Sequence of chain 1.A:
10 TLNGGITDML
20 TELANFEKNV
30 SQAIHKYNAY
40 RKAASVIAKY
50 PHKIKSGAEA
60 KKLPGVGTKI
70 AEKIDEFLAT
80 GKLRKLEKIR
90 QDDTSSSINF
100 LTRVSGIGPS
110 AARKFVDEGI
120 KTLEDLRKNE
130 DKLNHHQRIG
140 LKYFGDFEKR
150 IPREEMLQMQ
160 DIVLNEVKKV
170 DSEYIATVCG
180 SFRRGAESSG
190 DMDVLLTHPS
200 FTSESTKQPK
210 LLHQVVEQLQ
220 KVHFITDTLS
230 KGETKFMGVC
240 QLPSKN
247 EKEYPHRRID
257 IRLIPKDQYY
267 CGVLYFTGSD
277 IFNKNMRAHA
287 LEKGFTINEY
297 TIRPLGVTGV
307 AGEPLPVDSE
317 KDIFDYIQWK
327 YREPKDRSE

The small molecule below binds the protein below.
Small molecule (SMILES): Nc1ncnc2c1ncn2[C@H]1C[C@H](O)[C@@H](CO[P](=O)(O)N[P](=O)(O)OP(=O)(O)O)O1

Binding-site contacts:
Ligand atom C5 contacts residue TYR271 of chain 1.A at 3.0 Å (hydrophobic).
Ligand atom O1G contacts residue GLY189 of chain 1.A at 2.7 Å (h-bond).
Ligand atom C1' contacts residue ASN279 of chain 1.A at 3.2 Å.
Ligand atom PB contacts residue ARG183 of chain 1.A at 3.5 Å.
Ligand atom O1G contacts residue SER180 of chain 1.A at 2.9 Å (h-bond).
Ligand atom C6 contacts residue TYR271 of chain 1.A at 3.3 Å (hydrophobic).
Ligand atom O1A contacts residue ASP190 of chain 1.A at 2.8 Å (salt-bridge).
Ligand atom O3G contacts residue ASP190 of chain 1.A at 2.6 Å (salt-bridge).
Ligand atom PG contacts residue MN1 of chain 1.F at 3.4 Å.
Ligand atom O2B contacts residue SER180 of chain 1.A at 2.9 Å (h-bond).
Ligand atom C4' contacts residue PHE272 of chain 1.A at 3.5 Å (hydrophobic).
Ligand atom O2B contacts residue ASP192 of chain 1.A at 2.8 Å (salt-bridge).
Ligand atom O1B contacts residue ARG183 of chain 1.A at 2.6 Å (salt-bridge).
Ligand atom N7 contacts residue TYR271 of chain 1.A at 3.3 Å (h-bond).
Ligand atom PB contacts residue MN1 of chain 1.F at 3.0 Å.
Ligand atom O3G contacts residue MN1 of chain 1.F at 2.1 Å.
Ligand atom O4' contacts residue PHE272 of chain 1.A at 3.5 Å.
Ligand atom C8 contacts residue ASP276 of chain 1.A at 3.4 Å.
Ligand atom O3' contacts residue THR273 of chain 1.A at 3.2 Å (h-bond).
Ligand atom O1A contacts residue MN1 of chain 1.E at 2.5 Å.
Ligand atom O1G contacts residue SER188 of chain 1.A at 3.3 Å.
Ligand atom C4 contacts residue TYR271 of chain 1.A at 3.5 Å (hydrophobic).
Ligand atom N9 contacts residue ASN279 of chain 1.A at 3.5 Å (h-bond).
Ligand atom C1' contacts residue TYR271 of chain 1.A at 3.2 Å (hydrophobic).
Ligand atom PA contacts residue ASP192 of chain 1.A at 3.5 Å.
Ligand atom O1A contacts residue ASP192 of chain 1.A at 3.0 Å (salt-bridge).
Ligand atom O1A contacts residue MN1 of chain 1.F at 2.5 Å.
Ligand atom PA contacts residue MN1 of chain 1.F at 3.1 Å.
Ligand atom PG contacts residue GLY189 of chain 1.A at 3.6 Å.
Ligand atom O3B contacts residue SER180 of chain 1.A at 3.3 Å.
Ligand atom O2B contacts residue MN1 of chain 1.F at 2.0 Å.
Ligand atom O2B contacts residue GLY179 of chain 1.A at 3.3 Å.
Ligand atom C8 contacts residue ASN279 of chain 1.A at 2.9 Å.
Ligand atom O5' contacts residue ASP192 of chain 1.A at 2.9 Å (salt-bridge).
Ligand atom C2' contacts residue GLY274 of chain 1.A at 3.1 Å.
Ligand atom O5' contacts residue MN1 of chain 1.F at 3.3 Å.
Ligand atom O3B contacts residue MN1 of chain 1.F at 3.6 Å.
Ligand atom O3B contacts residue ARG183 of chain 1.A at 3.6 Å (salt-bridge).
Ligand atom N3A contacts residue MN1 of chain 1.F at 3.2 Å.
Ligand atom C2' contacts residue ASP276 of chain 1.A at 3.6 Å.